This small molecule binds to this protein.
Small molecule (SMILES): CC(=O)N[C@H]1[C@H](O[C@H]2[C@H](O)[C@@H](NC(C)=O)CO[C@@H]2CO)O[C@H](CO)[C@@H](O[C@@H]2O[C@H](CO)[C@@H](O)[C@H](O)[C@@H]2O)[C@@H]1O

Binding-site contacts:
Ligand atom O5 contacts residue ASN78 of chain 1.A at 2.2 Å (h-bond).
Ligand atom C1 contacts residue ALA69 of chain 1.A at 4.3 Å (hydrophobic).
Ligand atom C6 contacts residue VAL68 of chain 1.A at 3.1 Å (hydrophobic).
Ligand atom C8 contacts residue TYR23 of chain 1.A at 3.3 Å (hydrophobic).
Ligand atom C6 contacts residue ASN78 of chain 1.A at 4.5 Å.
Ligand atom N2 contacts residue ASN78 of chain 1.A at 3.2 Å (h-bond).
Ligand atom O6 contacts residue ALA69 of chain 1.A at 4.0 Å.
Ligand atom C1 contacts residue ASN78 of chain 1.A at 1.4 Å.
Ligand atom C5 contacts residue ALA69 of chain 1.A at 4.4 Å (hydrophobic).
Ligand atom O5 contacts residue SER80 of chain 1.A at 4.1 Å.
Ligand atom C5 contacts residue VAL68 of chain 1.A at 4.4 Å (hydrophobic).
Ligand atom C7 contacts residue ASN78 of chain 1.A at 3.9 Å.
Ligand atom O6 contacts residue VAL68 of chain 1.A at 3.8 Å.
Ligand atom O5 contacts residue ALA69 of chain 1.A at 3.5 Å.
Ligand atom O7 contacts residue TYR23 of chain 1.A at 4.2 Å.
Ligand atom C2 contacts residue ASN78 of chain 1.A at 2.7 Å.
Ligand atom O7 contacts residue ASN78 of chain 1.A at 4.0 Å.
Ligand atom C7 contacts residue TYR23 of chain 1.A at 4.0 Å (hydrophobic).
Ligand atom C1 contacts residue SER80 of chain 1.A at 3.8 Å.
Ligand atom C3 contacts residue ASN78 of chain 1.A at 4.0 Å.
Ligand atom C5 contacts residue SER80 of chain 1.A at 4.0 Å.
Ligand atom C4 contacts residue ASN78 of chain 1.A at 4.2 Å.
Ligand atom C6 contacts residue ALA69 of chain 1.A at 4.1 Å (hydrophobic).
Ligand atom C5 contacts residue ASN78 of chain 1.A at 3.5 Å.

Sequence of chain 1.A:
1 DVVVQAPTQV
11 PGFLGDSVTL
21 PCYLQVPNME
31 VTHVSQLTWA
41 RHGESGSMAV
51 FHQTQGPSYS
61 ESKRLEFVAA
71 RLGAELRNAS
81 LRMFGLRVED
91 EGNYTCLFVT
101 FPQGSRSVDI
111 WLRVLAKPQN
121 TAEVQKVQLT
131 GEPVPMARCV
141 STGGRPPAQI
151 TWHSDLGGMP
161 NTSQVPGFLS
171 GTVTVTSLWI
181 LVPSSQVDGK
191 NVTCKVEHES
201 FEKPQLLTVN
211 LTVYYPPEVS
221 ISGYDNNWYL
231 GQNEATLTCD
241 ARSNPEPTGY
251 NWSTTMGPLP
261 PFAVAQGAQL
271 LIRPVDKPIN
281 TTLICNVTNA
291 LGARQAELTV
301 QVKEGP